Sequence of chain 1.B:
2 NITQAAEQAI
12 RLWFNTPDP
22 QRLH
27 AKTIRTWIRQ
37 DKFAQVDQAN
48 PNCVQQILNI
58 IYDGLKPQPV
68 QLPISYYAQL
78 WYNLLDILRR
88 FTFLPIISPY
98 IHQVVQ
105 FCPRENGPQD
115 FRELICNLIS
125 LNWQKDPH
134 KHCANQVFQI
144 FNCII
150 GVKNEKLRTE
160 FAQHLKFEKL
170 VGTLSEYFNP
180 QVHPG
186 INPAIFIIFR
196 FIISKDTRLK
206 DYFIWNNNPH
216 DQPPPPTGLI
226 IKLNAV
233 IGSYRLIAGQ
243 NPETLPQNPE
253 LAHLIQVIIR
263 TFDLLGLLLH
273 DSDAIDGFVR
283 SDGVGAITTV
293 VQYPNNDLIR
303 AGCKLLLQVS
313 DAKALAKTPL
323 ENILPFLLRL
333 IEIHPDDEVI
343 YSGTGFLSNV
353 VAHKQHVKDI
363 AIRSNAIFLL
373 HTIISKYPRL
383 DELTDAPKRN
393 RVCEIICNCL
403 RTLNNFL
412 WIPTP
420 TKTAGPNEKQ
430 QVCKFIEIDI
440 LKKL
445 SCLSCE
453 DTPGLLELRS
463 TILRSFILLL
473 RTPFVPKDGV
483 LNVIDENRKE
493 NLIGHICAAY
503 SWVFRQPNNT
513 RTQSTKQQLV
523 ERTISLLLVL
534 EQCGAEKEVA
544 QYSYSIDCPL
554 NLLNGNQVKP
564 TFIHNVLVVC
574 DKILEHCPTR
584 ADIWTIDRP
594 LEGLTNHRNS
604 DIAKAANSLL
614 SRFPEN

A protein and the small-molecule ligand that binds it are described below.
Small molecule (SMILES): CC(C)[C@H](NC(=O)[C@H](CCCCN)NC(=O)[C@@H](NC(=O)[C@H](CCC(=O)O)NC(=O)[C@H](CC(=O)O)NC(=O)CN)C(C)C)C(=O)N[C@@H](Cc1ccccc1)C(=O)N[C@H](C=O)CCCN=C(N)N

Binding-site contacts:
Ligand atom CZ contacts residue ASP313 of chain 1.B at 3.6 Å.
Ligand atom CZ contacts residue ILE277 of chain 1.B at 3.5 Å (hydrophobic).
Ligand atom O contacts residue ASN351 of chain 1.B at 2.7 Å (h-bond).
Ligand atom CZ contacts residue ARG403 of chain 1.B at 3.6 Å.
Ligand atom CG contacts residue LEU309 of chain 1.B at 3.6 Å (hydrophobic).
Ligand atom CG contacts residue ASN407 of chain 1.B at 3.6 Å.
Ligand atom OE2 contacts residue ARG466 of chain 1.B at 3.5 Å (salt-bridge).
Ligand atom CG2 contacts residue ASN351 of chain 1.B at 3.2 Å.
Ligand atom N contacts residue ASN351 of chain 1.B at 2.8 Å (h-bond).
Ligand atom OE1 contacts residue ARG524 of chain 1.B at 3.5 Å (salt-bridge).
Ligand atom CD2 contacts residue ASN351 of chain 1.B at 3.5 Å.
Ligand atom NH1 contacts residue GLN310 of chain 1.B at 2.7 Å (h-bond).
Ligand atom CB contacts residue ASN407 of chain 1.B at 3.3 Å.
Ligand atom CA contacts residue ASN351 of chain 1.B at 3.7 Å.
Ligand atom OD2 contacts residue ALA354 of chain 1.B at 3.6 Å.
Ligand atom N contacts residue ASN407 of chain 1.B at 3.1 Å (h-bond).
Ligand atom CA contacts residue ASN351 of chain 1.B at 3.5 Å.
Ligand atom CG2 contacts residue ASP313 of chain 1.B at 3.6 Å.
Ligand atom CG contacts residue LYS360 of chain 1.B at 3.3 Å.
Ligand atom C contacts residue ASN351 of chain 1.B at 3.6 Å.
Ligand atom CE1 contacts residue TYR343 of chain 1.B at 3.5 Å (hydrophobic).
Ligand atom NH1 contacts residue ILE277 of chain 1.B at 3.4 Å.
Ligand atom CE2 contacts residue ASN351 of chain 1.B at 3.3 Å.
Ligand atom NH1 contacts residue ASP313 of chain 1.B at 2.9 Å (salt-bridge).
Ligand atom CB contacts residue HIS355 of chain 1.B at 3.6 Å.
Ligand atom N contacts residue HIS355 of chain 1.B at 3.6 Å.
Ligand atom CD1 contacts residue TYR343 of chain 1.B at 3.4 Å (hydrophobic).
Ligand atom O contacts residue HIS355 of chain 1.B at 3.5 Å (h-bond).
Ligand atom O contacts residue ASN407 of chain 1.B at 3.4 Å (h-bond).
Ligand atom OD1 contacts residue LYS360 of chain 1.B at 3.3 Å (salt-bridge).
Ligand atom NE contacts residue ILE277 of chain 1.B at 3.6 Å.
Ligand atom OD2 contacts residue HIS355 of chain 1.B at 2.6 Å (h-bond).
Ligand atom CA contacts residue ASN407 of chain 1.B at 3.5 Å.
Ligand atom NH2 contacts residue ASP313 of chain 1.B at 2.7 Å (salt-bridge).
Ligand atom CG contacts residue HIS355 of chain 1.B at 3.5 Å.
Ligand atom OD1 contacts residue MSE410 of chain 1.B at 3.2 Å.
Ligand atom CE2 contacts residue LEU309 of chain 1.B at 3.7 Å (hydrophobic).
Ligand atom O contacts residue MSE410 of chain 1.B at 3.4 Å.
Ligand atom CD2 contacts residue LEU309 of chain 1.B at 3.5 Å (hydrophobic).
Ligand atom OD2 contacts residue LYS360 of chain 1.B at 2.5 Å (salt-bridge).